Sequence of chain 11.A:
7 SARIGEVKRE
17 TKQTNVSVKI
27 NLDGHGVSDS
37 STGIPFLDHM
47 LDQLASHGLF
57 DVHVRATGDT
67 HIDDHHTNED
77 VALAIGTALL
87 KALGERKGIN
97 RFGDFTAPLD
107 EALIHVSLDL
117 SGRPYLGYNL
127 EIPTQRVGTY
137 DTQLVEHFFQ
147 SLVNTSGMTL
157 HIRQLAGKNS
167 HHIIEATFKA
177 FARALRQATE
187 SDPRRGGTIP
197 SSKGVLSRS

This small molecule binds to this protein.
Small molecule (SMILES): O=P(O)(O)OC[C@@H](O)[C@@H](O)c1cnc[nH]1

Binding-site contacts:
Ligand atom O2 contacts residue HIS72 of chain 13.A at 3.5 Å (h-bond).
Ligand atom C1 contacts residue GLU171 of chain 11.A at 3.8 Å.
Ligand atom C2 contacts residue MN1 of chain 13.B at 3.4 Å.
Ligand atom C6 contacts residue MN1 of chain 13.C at 3.3 Å.
Ligand atom OP1 contacts residue LYS175 of chain 11.A at 3.4 Å (salt-bridge).
Ligand atom N1 contacts residue GLU75 of chain 13.A at 3.2 Å (salt-bridge).
Ligand atom C2 contacts residue GLU171 of chain 11.A at 3.5 Å.
Ligand atom C5 contacts residue GLU75 of chain 13.A at 3.2 Å.
Ligand atom OP4 contacts residue LYS199 of chain 1.A at 2.7 Å (salt-bridge).
Ligand atom OP5 contacts residue LYS175 of chain 11.A at 2.6 Å (salt-bridge).
Ligand atom P contacts residue LYS175 of chain 11.A at 3.6 Å.
Ligand atom O2 contacts residue HIS45 of chain 11.A at 3.4 Å (h-bond).
Ligand atom N2 contacts residue HIS72 of chain 13.A at 3.2 Å (h-bond).
Ligand atom N1 contacts residue MN1 of chain 13.C at 2.2 Å.
Ligand atom OP6 contacts residue ARG97 of chain 1.A at 2.8 Å (salt-bridge).
Ligand atom P contacts residue SER197 of chain 1.A at 3.7 Å.
Ligand atom C6 contacts residue MN1 of chain 13.B at 3.0 Å.
Ligand atom N2 contacts residue MN1 of chain 13.B at 2.3 Å.
Ligand atom OP5 contacts residue ARG97 of chain 1.A at 2.7 Å (salt-bridge).
Ligand atom O3 contacts residue LYS199 of chain 1.A at 3.6 Å.
Ligand atom C6 contacts residue HIS167 of chain 11.A at 3.4 Å.
Ligand atom N1 contacts residue HIS71 of chain 13.A at 3.0 Å (h-bond).
Ligand atom N2 contacts residue HIS167 of chain 11.A at 3.6 Å.
Ligand atom C4 contacts residue MN1 of chain 13.B at 3.3 Å.
Ligand atom O2 contacts residue GLU171 of chain 11.A at 2.5 Å (salt-bridge).
Ligand atom OP4 contacts residue ARG119 of chain 1.A at 3.1 Å (salt-bridge).
Ligand atom OP1 contacts residue GLU171 of chain 11.A at 3.2 Å (salt-bridge).
Ligand atom O3 contacts residue ARG119 of chain 1.A at 3.8 Å.
Ligand atom C6 contacts residue HIS72 of chain 13.A at 3.7 Å.
Ligand atom C6 contacts residue HIS71 of chain 13.A at 3.3 Å.
Ligand atom OP6 contacts residue SER197 of chain 1.A at 2.7 Å (h-bond).
Ligand atom N1 contacts residue HIS168 of chain 11.A at 3.5 Å (h-bond).
Ligand atom O2 contacts residue MN1 of chain 13.B at 2.3 Å.
Ligand atom OP5 contacts residue ARG119 of chain 1.A at 3.0 Å (salt-bridge).
Ligand atom C6 contacts residue GLU171 of chain 11.A at 3.8 Å.
Ligand atom C5 contacts residue MN1 of chain 13.C at 3.0 Å.
Ligand atom P contacts residue ARG97 of chain 1.A at 3.6 Å.
Ligand atom OP4 contacts residue SER197 of chain 1.A at 3.8 Å.
Ligand atom C1 contacts residue SER198 of chain 1.A at 3.4 Å.
Ligand atom N2 contacts residue GLU171 of chain 11.A at 3.2 Å (salt-bridge).

Sequence of chain 13.A:
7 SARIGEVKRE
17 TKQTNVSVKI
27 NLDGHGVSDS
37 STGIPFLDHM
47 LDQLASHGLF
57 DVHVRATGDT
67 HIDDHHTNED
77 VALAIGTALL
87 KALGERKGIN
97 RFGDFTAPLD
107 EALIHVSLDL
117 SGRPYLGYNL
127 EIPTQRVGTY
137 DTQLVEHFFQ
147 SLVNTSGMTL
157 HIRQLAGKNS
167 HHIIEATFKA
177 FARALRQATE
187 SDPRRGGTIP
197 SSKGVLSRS

Sequence of chain 1.A:
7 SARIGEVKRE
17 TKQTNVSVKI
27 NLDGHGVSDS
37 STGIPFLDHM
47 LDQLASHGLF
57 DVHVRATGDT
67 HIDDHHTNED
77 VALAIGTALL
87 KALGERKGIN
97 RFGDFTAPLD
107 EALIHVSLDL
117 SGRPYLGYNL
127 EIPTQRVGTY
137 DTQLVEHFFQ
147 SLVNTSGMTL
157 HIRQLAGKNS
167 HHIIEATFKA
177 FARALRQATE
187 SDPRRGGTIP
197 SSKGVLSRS